Sequence of chain 1.D:
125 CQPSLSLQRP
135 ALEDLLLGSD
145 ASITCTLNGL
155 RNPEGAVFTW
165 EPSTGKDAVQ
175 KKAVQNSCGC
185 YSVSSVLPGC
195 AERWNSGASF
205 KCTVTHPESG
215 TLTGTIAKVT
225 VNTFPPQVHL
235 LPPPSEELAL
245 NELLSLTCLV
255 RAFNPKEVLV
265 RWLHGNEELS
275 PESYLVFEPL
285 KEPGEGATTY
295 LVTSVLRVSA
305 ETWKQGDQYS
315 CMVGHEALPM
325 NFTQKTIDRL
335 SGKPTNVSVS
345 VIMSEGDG

Sequence of chain 1.C:
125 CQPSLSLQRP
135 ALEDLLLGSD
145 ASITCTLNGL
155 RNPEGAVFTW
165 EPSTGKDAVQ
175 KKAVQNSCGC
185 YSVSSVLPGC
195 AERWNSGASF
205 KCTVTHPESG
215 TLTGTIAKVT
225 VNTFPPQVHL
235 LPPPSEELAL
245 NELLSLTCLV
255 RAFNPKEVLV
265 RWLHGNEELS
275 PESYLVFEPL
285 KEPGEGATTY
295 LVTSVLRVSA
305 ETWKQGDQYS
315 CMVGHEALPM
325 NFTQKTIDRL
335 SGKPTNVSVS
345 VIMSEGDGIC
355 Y

The protein below binds the small molecule below.
Small molecule (SMILES): CC(=O)N[C@@H]1[C@@H](O)[C@H](O)[C@@H](CO)O[C@H]1O

Binding-site contacts:
Ligand atom N2 contacts residue ASN340 of chain 1.D at 2.8 Å (h-bond).
Ligand atom C7 contacts residue PRO338 of chain 1.D at 4.0 Å (hydrophobic).
Ligand atom C3 contacts residue ASN340 of chain 1.D at 3.8 Å.
Ligand atom C5 contacts residue ASN340 of chain 1.D at 3.6 Å.
Ligand atom O7 contacts residue ASN340 of chain 1.C at 3.7 Å.
Ligand atom C7 contacts residue THR339 of chain 1.D at 4.0 Å.
Ligand atom O7 contacts residue PRO338 of chain 1.D at 3.5 Å (h-bond).
Ligand atom C4 contacts residue ASN340 of chain 1.D at 4.2 Å.
Ligand atom C8 contacts residue PRO338 of chain 1.D at 3.5 Å (hydrophobic).
Ligand atom C2 contacts residue ASN340 of chain 1.D at 2.5 Å.
Ligand atom O5 contacts residue ASN340 of chain 1.D at 2.3 Å (h-bond).
Ligand atom C8 contacts residue THR339 of chain 1.D at 3.5 Å.
Ligand atom C7 contacts residue ASN340 of chain 1.D at 3.1 Å.
Ligand atom O7 contacts residue THR339 of chain 1.D at 3.9 Å.
Ligand atom O7 contacts residue ASN340 of chain 1.D at 3.5 Å (h-bond).
Ligand atom C8 contacts residue ASN340 of chain 1.D at 3.5 Å.
Ligand atom C1 contacts residue ASN340 of chain 1.D at 1.4 Å.